Binding-site contacts:
Ligand atom OXT contacts residue THR143 of chain 1.A at 2.7 Å (h-bond).
Ligand atom CB contacts residue GLU63 of chain 1.A at 3.5 Å.
Ligand atom N contacts residue TYR7 of chain 1.A at 3.1 Å (h-bond).
Ligand atom C contacts residue TYR159 of chain 1.A at 3.7 Å (hydrophobic).
Ligand atom N contacts residue TRP167 of chain 1.A at 3.5 Å.
Ligand atom CB contacts residue LYS66 of chain 1.A at 3.7 Å.
Ligand atom O contacts residue TYR84 of chain 1.A at 3.5 Å (h-bond).
Ligand atom C contacts residue TYR84 of chain 1.A at 3.4 Å (hydrophobic).
Ligand atom O contacts residue THR73 of chain 1.A at 3.6 Å.
Ligand atom N contacts residue ASP77 of chain 1.A at 2.9 Å (salt-bridge).
Ligand atom CA contacts residue TYR7 of chain 1.A at 3.1 Å (hydrophobic).
Ligand atom O contacts residue THR80 of chain 1.A at 3.6 Å.
Ligand atom CA contacts residue TYR171 of chain 1.A at 3.4 Å (hydrophobic).
Ligand atom CG2 contacts residue ASP77 of chain 1.A at 3.5 Å.
Ligand atom CG1 contacts residue TYR116 of chain 1.A at 3.6 Å (hydrophobic).
Ligand atom C contacts residue THR143 of chain 1.A at 3.6 Å.
Ligand atom O contacts residue TRP147 of chain 1.A at 3.4 Å.
Ligand atom N contacts residue GLU63 of chain 1.A at 2.9 Å (salt-bridge).
Ligand atom O contacts residue TYR7 of chain 1.A at 3.5 Å.
Ligand atom O contacts residue LYS66 of chain 1.A at 2.8 Å (salt-bridge).
Ligand atom O contacts residue TRP147 of chain 1.A at 2.9 Å (h-bond).
Ligand atom CA contacts residue TYR99 of chain 1.A at 3.6 Å (hydrophobic).
Ligand atom CB contacts residue ASP77 of chain 1.A at 3.5 Å.
Ligand atom N contacts residue LYS66 of chain 1.A at 3.7 Å.
Ligand atom CG1 contacts residue HIS70 of chain 1.A at 3.6 Å.
Ligand atom CD1 contacts residue HIS114 of chain 1.A at 3.6 Å.
Ligand atom O contacts residue HIS70 of chain 1.A at 3.2 Å.
Ligand atom N contacts residue TYR99 of chain 1.A at 2.9 Å (h-bond).
Ligand atom CB contacts residue TYR99 of chain 1.A at 3.6 Å (hydrophobic).
Ligand atom CA contacts residue GLU63 of chain 1.A at 3.5 Å.
Ligand atom C contacts residue TYR7 of chain 1.A at 3.2 Å (hydrophobic).
Ligand atom OXT contacts residue TYR84 of chain 1.A at 2.6 Å (h-bond).
Ligand atom N contacts residue TYR171 of chain 1.A at 2.6 Å (h-bond).
Ligand atom CG2 contacts residue ARG97 of chain 1.A at 3.6 Å.
Ligand atom CB contacts residue TRP167 of chain 1.A at 3.5 Å (hydrophobic).
Ligand atom C contacts residue ASP77 of chain 1.A at 3.6 Å.
Ligand atom O contacts residue TYR159 of chain 1.A at 2.7 Å (h-bond).
Ligand atom CA contacts residue ASP77 of chain 1.A at 3.3 Å.
Ligand atom CB contacts residue THR143 of chain 1.A at 3.5 Å.
Ligand atom C contacts residue GLU63 of chain 1.A at 3.7 Å.

This small molecule binds to this protein.
Small molecule (SMILES): CC[C@H](C)[C@H](NC(=O)CNC(=O)[C@H](C)NC(=O)[C@H](C)N)C(=O)NCC(=O)N[C@H](C(=O)N[C@@H](CC(C)C)C(=O)N[C@H](C(=O)N[C@H](C(=O)O)C(C)C)[C@@H](C)O)[C@@H](C)CC

Sequence of chain 1.A:
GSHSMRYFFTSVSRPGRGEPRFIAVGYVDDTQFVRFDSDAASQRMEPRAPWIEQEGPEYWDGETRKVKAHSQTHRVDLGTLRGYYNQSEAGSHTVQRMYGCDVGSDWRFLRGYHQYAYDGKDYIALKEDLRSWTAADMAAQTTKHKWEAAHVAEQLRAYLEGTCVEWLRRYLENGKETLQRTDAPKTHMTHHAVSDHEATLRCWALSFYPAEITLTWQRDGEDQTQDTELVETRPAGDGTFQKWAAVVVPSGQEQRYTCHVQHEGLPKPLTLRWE